The small molecule below binds the protein below.
Small molecule (SMILES): CC(C)S[C@@H]1O[C@H](CO)[C@H](O)[C@H](O)[C@H]1O

Binding-site contacts:
Ligand atom S1 contacts residue ALA168 of chain 1.B at 4.0 Å.
Ligand atom C2 contacts residue ASP166 of chain 1.B at 4.0 Å.
Ligand atom C6 contacts residue GOL1 of chain 1.G at 3.8 Å.
Ligand atom O4 contacts residue ASP166 of chain 1.B at 2.8 Å (salt-bridge).
Ligand atom C3 contacts residue GLU232 of chain 1.B at 3.3 Å.
Ligand atom O2 contacts residue ALA168 of chain 1.B at 3.8 Å.
Ligand atom C6 contacts residue TRP208 of chain 1.B at 3.6 Å (hydrophobic).
Ligand atom C4 contacts residue TRP208 of chain 1.B at 3.8 Å (hydrophobic).
Ligand atom O6 contacts residue GLU212 of chain 1.B at 2.8 Å (salt-bridge).
Ligand atom O2 contacts residue GLU232 of chain 1.B at 2.7 Å (salt-bridge).
Ligand atom O6 contacts residue TRP208 of chain 1.B at 3.3 Å (h-bond).
Ligand atom C6 contacts residue TRP164 of chain 1.B at 3.7 Å (hydrophobic).
Ligand atom O5 contacts residue TRP208 of chain 1.B at 4.1 Å.
Ligand atom O3 contacts residue GLY167 of chain 1.B at 3.2 Å.
Ligand atom O6 contacts residue GOL1 of chain 1.G at 3.9 Å.
Ligand atom O4 contacts residue GLY167 of chain 1.B at 3.0 Å (h-bond).
Ligand atom C3 contacts residue TRP208 of chain 1.B at 3.7 Å (hydrophobic).
Ligand atom C3 contacts residue GLY167 of chain 1.B at 4.0 Å.
Ligand atom O3 contacts residue THR197 of chain 1.B at 3.3 Å.
Ligand atom C2 contacts residue GLY167 of chain 1.B at 4.1 Å.
Ligand atom O2 contacts residue GLY167 of chain 1.B at 4.0 Å.
Ligand atom O6 contacts residue ASP255 of chain 1.B at 2.6 Å (salt-bridge).
Ligand atom O3 contacts residue ALA168 of chain 1.B at 4.2 Å.
Ligand atom O5 contacts residue ASP166 of chain 1.B at 3.9 Å.
Ligand atom C2' contacts residue GLU212 of chain 1.B at 3.5 Å.
Ligand atom O4 contacts residue THR197 of chain 1.B at 4.0 Å.
Ligand atom O5 contacts residue GLU212 of chain 1.B at 3.7 Å.
Ligand atom C2 contacts residue GLU232 of chain 1.B at 3.5 Å.
Ligand atom C2 contacts residue ALA168 of chain 1.B at 3.7 Å (hydrophobic).
Ligand atom C5 contacts residue TRP208 of chain 1.B at 3.4 Å (hydrophobic).
Ligand atom O3 contacts residue GLU232 of chain 1.B at 2.8 Å (salt-bridge).
Ligand atom C3 contacts residue THR197 of chain 1.B at 4.2 Å.
Ligand atom C4 contacts residue GLY167 of chain 1.B at 4.1 Å.
Ligand atom O2 contacts residue LYS198 of chain 1.B at 3.9 Å.
Ligand atom C4 contacts residue ASP166 of chain 1.B at 4.0 Å.
Ligand atom C6 contacts residue GLU212 of chain 1.B at 3.8 Å.
Ligand atom C1 contacts residue TRP208 of chain 1.B at 3.9 Å (hydrophobic).
Ligand atom C2' contacts residue TRP208 of chain 1.B at 4.0 Å (hydrophobic).
Ligand atom C4 contacts residue THR197 of chain 1.B at 4.0 Å.
Ligand atom C6 contacts residue ASP255 of chain 1.B at 3.4 Å.

Sequence of chain 1.B:
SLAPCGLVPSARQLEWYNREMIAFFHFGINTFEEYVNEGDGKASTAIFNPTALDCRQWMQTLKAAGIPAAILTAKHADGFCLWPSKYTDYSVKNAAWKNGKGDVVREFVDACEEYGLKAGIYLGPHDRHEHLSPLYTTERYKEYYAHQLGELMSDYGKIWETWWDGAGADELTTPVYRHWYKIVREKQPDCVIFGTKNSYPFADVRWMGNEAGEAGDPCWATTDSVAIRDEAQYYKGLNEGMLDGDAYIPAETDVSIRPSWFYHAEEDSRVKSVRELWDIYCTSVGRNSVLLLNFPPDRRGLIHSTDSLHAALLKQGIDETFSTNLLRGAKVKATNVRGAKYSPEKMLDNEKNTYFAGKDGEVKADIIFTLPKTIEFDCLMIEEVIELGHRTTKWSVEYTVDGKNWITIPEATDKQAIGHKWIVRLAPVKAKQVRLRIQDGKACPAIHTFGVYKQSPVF